A protein and the small-molecule ligand that binds it are described below.
Small molecule (SMILES): [H]/N=C(/N)c1cc2c(N[C@@H](C)CN)cc(CS)cc2s1

Binding-site contacts:
Ligand atom C12 contacts residue ASP220 of chain 2.A at 4.0 Å.
Ligand atom C02 contacts residue ASN47 of chain 2.A at 3.8 Å.
Ligand atom C02 contacts residue GLU44 of chain 2.A at 4.0 Å.
Ligand atom C07 contacts residue CYS43 of chain 2.A at 4.4 Å (hydrophobic).
Ligand atom N18 contacts residue SER8 of chain 2.B at 4.4 Å.
Ligand atom S09 contacts residue GLN10 of chain 2.B at 4.4 Å.
Ligand atom C03 contacts residue ASN47 of chain 2.A at 4.1 Å.
Ligand atom C16 contacts residue ASN47 of chain 2.A at 4.3 Å.
Ligand atom N19 contacts residue LEU48 of chain 2.A at 3.7 Å.
Ligand atom S09 contacts residue CYS43 of chain 2.A at 2.0 Å (h-bond).
Ligand atom C15 contacts residue SER8 of chain 2.B at 4.1 Å.
Ligand atom S09 contacts residue ASN47 of chain 2.A at 3.3 Å (h-bond).
Ligand atom C17 contacts residue LEU48 of chain 2.A at 4.4 Å (hydrophobic).
Ligand atom N18 contacts residue VAL51 of chain 2.A at 3.9 Å.
Ligand atom C11 contacts residue LEU9 of chain 2.B at 4.4 Å (hydrophobic).
Ligand atom C11 contacts residue GLN10 of chain 2.B at 4.3 Å.
Ligand atom C12 contacts residue SER8 of chain 2.B at 4.0 Å.
Ligand atom C05 contacts residue ASN47 of chain 2.A at 4.0 Å.
Ligand atom S01 contacts residue ASN47 of chain 2.A at 3.9 Å.
Ligand atom C11 contacts residue SER8 of chain 2.B at 3.7 Å.
Ligand atom C06 contacts residue ASN47 of chain 2.A at 3.7 Å.
Ligand atom N13 contacts residue SER8 of chain 2.B at 3.9 Å.
Ligand atom C08 contacts residue GLU44 of chain 2.A at 4.4 Å.
Ligand atom C17 contacts residue GLU19 of chain 2.A at 3.7 Å.
Ligand atom C07 contacts residue ASN47 of chain 2.A at 3.5 Å.
Ligand atom C07 contacts residue GLU44 of chain 2.A at 3.4 Å.
Ligand atom C14 contacts residue ASP220 of chain 2.A at 4.3 Å.
Ligand atom S01 contacts residue GLU44 of chain 2.A at 3.6 Å.
Ligand atom C14 contacts residue LEU9 of chain 2.B at 3.3 Å (hydrophobic).
Ligand atom C08 contacts residue ASN47 of chain 2.A at 4.3 Å.
Ligand atom C14 contacts residue GLN10 of chain 2.B at 2.8 Å.
Ligand atom C04 contacts residue ASN47 of chain 2.A at 4.2 Å.
Ligand atom S09 contacts residue GLU44 of chain 2.A at 3.6 Å.
Ligand atom C08 contacts residue CYS43 of chain 2.A at 3.7 Å (hydrophobic).
Ligand atom N19 contacts residue GLU19 of chain 2.A at 2.8 Å (salt-bridge).
Ligand atom C06 contacts residue GLU44 of chain 2.A at 4.5 Å.
Ligand atom N18 contacts residue GLU19 of chain 2.A at 3.0 Å (salt-bridge).
Ligand atom C14 contacts residue SER8 of chain 2.B at 4.1 Å.

Sequence of chain 2.A:
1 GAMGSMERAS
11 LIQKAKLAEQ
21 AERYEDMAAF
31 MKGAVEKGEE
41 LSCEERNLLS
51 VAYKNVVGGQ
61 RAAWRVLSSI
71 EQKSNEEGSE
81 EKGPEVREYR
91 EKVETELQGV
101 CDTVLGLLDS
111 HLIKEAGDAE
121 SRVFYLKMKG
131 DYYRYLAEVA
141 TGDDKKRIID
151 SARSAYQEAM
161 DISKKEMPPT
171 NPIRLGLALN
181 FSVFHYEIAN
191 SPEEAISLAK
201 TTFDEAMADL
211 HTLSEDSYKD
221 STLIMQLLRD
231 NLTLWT

Sequence of chain 2.B:
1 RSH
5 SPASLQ